Sequence of chain 1.C:
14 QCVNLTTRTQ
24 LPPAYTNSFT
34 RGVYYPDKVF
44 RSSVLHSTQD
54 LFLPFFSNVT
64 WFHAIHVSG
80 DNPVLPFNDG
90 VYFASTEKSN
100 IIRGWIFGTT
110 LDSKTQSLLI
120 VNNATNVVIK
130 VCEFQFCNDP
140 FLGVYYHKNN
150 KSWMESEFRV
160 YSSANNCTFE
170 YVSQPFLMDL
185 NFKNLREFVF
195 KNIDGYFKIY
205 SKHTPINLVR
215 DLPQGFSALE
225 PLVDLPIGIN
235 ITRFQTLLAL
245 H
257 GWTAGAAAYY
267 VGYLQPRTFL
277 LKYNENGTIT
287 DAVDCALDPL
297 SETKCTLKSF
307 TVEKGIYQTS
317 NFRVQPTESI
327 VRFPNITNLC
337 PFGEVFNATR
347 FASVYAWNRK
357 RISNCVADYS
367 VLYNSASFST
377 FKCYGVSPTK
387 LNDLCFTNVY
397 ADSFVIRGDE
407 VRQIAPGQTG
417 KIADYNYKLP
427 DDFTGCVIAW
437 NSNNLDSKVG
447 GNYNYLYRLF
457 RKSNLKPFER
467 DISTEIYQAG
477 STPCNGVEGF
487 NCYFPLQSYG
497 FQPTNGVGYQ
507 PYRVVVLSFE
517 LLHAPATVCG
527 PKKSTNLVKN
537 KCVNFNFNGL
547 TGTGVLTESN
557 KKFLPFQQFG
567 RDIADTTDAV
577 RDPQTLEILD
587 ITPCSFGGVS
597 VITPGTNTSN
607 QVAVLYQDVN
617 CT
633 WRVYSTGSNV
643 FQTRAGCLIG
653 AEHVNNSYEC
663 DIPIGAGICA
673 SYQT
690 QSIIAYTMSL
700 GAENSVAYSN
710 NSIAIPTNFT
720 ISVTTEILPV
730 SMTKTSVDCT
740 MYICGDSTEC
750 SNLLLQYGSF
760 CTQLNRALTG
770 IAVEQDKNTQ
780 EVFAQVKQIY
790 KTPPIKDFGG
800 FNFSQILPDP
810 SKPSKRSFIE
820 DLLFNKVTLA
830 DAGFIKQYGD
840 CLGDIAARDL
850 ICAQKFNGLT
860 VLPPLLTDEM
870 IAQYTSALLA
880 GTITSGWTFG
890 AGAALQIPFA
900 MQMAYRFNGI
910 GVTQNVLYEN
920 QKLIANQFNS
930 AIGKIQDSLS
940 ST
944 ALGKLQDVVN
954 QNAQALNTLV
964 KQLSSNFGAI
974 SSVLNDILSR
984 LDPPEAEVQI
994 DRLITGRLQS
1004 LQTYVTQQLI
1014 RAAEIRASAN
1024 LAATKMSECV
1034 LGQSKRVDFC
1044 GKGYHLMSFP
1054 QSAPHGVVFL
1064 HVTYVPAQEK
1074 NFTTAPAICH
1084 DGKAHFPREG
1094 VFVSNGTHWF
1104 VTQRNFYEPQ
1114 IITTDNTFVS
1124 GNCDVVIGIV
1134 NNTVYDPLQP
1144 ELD

A protein and the small-molecule ligand that binds it are described below.
Small molecule (SMILES): CC(=O)N[C@@H]1[C@@H](O)[C@H](O)[C@@H](CO)O[C@H]1O

Sequence of chain 1.B:
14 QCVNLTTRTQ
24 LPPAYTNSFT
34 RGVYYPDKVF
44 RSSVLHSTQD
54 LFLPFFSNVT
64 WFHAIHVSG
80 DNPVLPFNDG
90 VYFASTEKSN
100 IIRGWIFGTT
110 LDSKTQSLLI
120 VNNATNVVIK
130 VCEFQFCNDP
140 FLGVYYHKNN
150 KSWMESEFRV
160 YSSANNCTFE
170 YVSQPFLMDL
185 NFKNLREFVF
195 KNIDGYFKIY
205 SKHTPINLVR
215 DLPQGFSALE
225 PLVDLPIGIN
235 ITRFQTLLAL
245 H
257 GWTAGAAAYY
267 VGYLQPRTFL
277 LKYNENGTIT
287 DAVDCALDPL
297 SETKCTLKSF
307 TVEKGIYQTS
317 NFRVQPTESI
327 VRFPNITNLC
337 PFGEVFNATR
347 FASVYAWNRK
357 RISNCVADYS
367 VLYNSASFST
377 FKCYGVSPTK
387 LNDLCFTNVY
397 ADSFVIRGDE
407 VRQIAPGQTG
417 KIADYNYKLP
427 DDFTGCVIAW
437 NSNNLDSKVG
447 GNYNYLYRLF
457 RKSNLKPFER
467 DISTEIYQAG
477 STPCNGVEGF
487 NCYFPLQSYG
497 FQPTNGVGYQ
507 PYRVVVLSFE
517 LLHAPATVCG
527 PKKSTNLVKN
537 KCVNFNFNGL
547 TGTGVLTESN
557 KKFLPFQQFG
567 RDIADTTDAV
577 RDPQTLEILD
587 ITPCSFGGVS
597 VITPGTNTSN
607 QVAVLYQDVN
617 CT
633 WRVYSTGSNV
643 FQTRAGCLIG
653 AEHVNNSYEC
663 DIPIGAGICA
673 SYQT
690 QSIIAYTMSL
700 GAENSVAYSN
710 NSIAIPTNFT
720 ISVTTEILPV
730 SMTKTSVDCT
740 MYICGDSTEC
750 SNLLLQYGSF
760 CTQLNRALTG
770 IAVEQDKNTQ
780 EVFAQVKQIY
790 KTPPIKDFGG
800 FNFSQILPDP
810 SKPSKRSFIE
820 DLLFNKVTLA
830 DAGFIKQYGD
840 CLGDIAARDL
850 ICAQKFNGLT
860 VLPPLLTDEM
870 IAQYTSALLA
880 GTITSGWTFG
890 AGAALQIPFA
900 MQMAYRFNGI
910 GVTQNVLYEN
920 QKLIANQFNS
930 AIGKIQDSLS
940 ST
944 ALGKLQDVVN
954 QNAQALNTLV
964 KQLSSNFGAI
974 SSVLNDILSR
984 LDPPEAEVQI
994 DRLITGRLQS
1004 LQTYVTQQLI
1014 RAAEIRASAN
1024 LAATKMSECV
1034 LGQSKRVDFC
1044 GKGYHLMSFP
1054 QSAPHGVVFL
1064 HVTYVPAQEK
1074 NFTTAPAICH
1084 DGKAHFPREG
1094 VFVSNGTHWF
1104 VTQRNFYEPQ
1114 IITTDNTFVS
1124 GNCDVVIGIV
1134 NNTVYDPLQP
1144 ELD

Binding-site contacts:
Ligand atom C5 contacts residue NAG1 of chain 1.FB at 3.7 Å.
Ligand atom C6 contacts residue NAG1 of chain 1.FB at 3.9 Å.
Ligand atom C5 contacts residue ASN1074 of chain 1.B at 3.7 Å.
Ligand atom C1 contacts residue GLN895 of chain 1.C at 4.4 Å.
Ligand atom C8 contacts residue LYS1073 of chain 1.B at 4.5 Å.
Ligand atom O7 contacts residue ASN1074 of chain 1.B at 3.4 Å (h-bond).
Ligand atom O5 contacts residue ASN1074 of chain 1.B at 2.4 Å (h-bond).
Ligand atom C7 contacts residue ASN1074 of chain 1.B at 3.2 Å.
Ligand atom C1 contacts residue ASN1074 of chain 1.B at 1.5 Å.
Ligand atom O6 contacts residue NAG1 of chain 1.FB at 3.7 Å.
Ligand atom C3 contacts residue ASN1074 of chain 1.B at 3.7 Å.
Ligand atom N2 contacts residue ASN1074 of chain 1.B at 2.7 Å (h-bond).
Ligand atom O3 contacts residue NAG1 of chain 1.FB at 3.8 Å.
Ligand atom C5 contacts residue ALA706 of chain 1.B at 3.8 Å (hydrophobic).
Ligand atom C6 contacts residue ALA706 of chain 1.B at 4.4 Å (hydrophobic).
Ligand atom C4 contacts residue NAG1 of chain 1.FB at 2.9 Å.
Ligand atom C3 contacts residue NAG1 of chain 1.FB at 3.9 Å.
Ligand atom C2 contacts residue ASN1074 of chain 1.B at 2.3 Å.
Ligand atom C4 contacts residue ASN1074 of chain 1.B at 4.2 Å.
Ligand atom O4 contacts residue NAG1 of chain 1.FB at 1.6 Å.
Ligand atom C8 contacts residue ASN1074 of chain 1.B at 4.3 Å.
Ligand atom C4 contacts residue ALA706 of chain 1.B at 4.5 Å (hydrophobic).
Ligand atom C8 contacts residue GLU1072 of chain 1.B at 3.8 Å.
Ligand atom O4 contacts residue ALA706 of chain 1.B at 4.1 Å.